Binding-site contacts:
Ligand atom C1 contacts residue ARG169 of chain 1.A at 3.8 Å.
Ligand atom N contacts residue ILE171 of chain 1.A at 3.3 Å.
Ligand atom C5 contacts residue ARG105 of chain 1.A at 4.4 Å.
Ligand atom C5 contacts residue ILE171 of chain 1.A at 4.4 Å (hydrophobic).
Ligand atom C4 contacts residue SER104 of chain 1.A at 3.6 Å.
Ligand atom C2 contacts residue ARG169 of chain 1.A at 3.2 Å.
Ligand atom N contacts residue GLU170 of chain 1.A at 3.0 Å (salt-bridge).
Ligand atom C4 contacts residue ARG169 of chain 1.A at 3.1 Å.
Ligand atom C3 contacts residue LYS103 of chain 1.A at 4.1 Å.
Ligand atom N contacts residue ARG169 of chain 1.A at 4.2 Å.
Ligand atom O1 contacts residue ARG169 of chain 1.A at 3.6 Å.
Ligand atom C4 contacts residue LYS103 of chain 1.A at 3.6 Å.
Ligand atom C5 contacts residue GLU170 of chain 1.A at 4.0 Å.
Ligand atom C3 contacts residue ARG169 of chain 1.A at 3.0 Å.
Ligand atom C5 contacts residue ARG169 of chain 1.A at 3.3 Å.
Ligand atom O contacts residue ARG169 of chain 1.A at 3.6 Å.
Ligand atom C6 contacts residue GLU170 of chain 1.A at 4.0 Å.
Ligand atom N contacts residue ARG105 of chain 1.A at 3.5 Å.
Ligand atom C5 contacts residue SER104 of chain 1.A at 3.7 Å.
Ligand atom C6 contacts residue ARG169 of chain 1.A at 3.3 Å.
Ligand atom N contacts residue SER104 of chain 1.A at 3.0 Å (h-bond).
Ligand atom C7 contacts residue ARG169 of chain 1.A at 3.2 Å.

Sequence of chain 1.A:
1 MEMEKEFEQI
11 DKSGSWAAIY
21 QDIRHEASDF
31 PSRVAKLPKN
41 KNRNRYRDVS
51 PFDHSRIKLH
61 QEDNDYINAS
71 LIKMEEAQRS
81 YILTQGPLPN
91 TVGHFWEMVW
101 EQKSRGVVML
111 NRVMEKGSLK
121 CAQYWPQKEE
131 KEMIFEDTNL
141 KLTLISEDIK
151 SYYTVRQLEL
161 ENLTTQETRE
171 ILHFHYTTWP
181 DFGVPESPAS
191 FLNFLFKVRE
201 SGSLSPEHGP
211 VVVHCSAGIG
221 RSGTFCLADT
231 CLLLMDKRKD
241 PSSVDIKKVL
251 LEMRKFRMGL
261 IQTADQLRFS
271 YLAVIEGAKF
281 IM

The small molecule below binds the protein below.
Small molecule (SMILES): CC(=O)c1ccc(N)cc1O